Binding-site contacts:
Ligand atom O7 contacts residue ASN19 of chain 17.BA at 4.2 Å.
Ligand atom C8 contacts residue TYR17 of chain 17.BA at 4.4 Å (hydrophobic).
Ligand atom C3 contacts residue ASN19 of chain 17.BA at 4.0 Å.
Ligand atom C7 contacts residue ASN19 of chain 17.BA at 3.8 Å.
Ligand atom C4 contacts residue ASN19 of chain 17.BA at 4.4 Å.
Ligand atom C1 contacts residue ASN19 of chain 17.BA at 1.6 Å.
Ligand atom O5 contacts residue ASN19 of chain 17.BA at 2.5 Å (h-bond).
Ligand atom C2 contacts residue ASN19 of chain 17.BA at 2.9 Å.
Ligand atom C5 contacts residue ASN19 of chain 17.BA at 3.5 Å.
Ligand atom N2 contacts residue ASN19 of chain 17.BA at 3.2 Å (h-bond).

Sequence of chain 17.BA:
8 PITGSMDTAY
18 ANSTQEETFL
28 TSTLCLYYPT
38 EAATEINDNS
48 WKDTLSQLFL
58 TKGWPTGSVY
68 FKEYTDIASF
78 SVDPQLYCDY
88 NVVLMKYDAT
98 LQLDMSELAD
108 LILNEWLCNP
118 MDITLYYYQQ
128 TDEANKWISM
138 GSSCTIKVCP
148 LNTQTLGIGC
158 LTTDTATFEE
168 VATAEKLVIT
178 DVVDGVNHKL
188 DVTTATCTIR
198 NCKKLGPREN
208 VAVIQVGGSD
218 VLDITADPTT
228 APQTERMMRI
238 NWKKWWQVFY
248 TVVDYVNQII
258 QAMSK

The protein below binds the small molecule below.
Small molecule (SMILES): CC(=O)N[C@H]1[C@H](O[C@H]2[C@H](O)[C@@H](NC(C)=O)CO[C@@H]2CO)O[C@H](CO)[C@@H](O)[C@@H]1O